Binding-site contacts:
Ligand atom O5 contacts residue ASN1134 of chain 1.A at 2.4 Å (h-bond).
Ligand atom C4 contacts residue ASN1134 of chain 1.A at 4.2 Å.
Ligand atom O7 contacts residue ASN1134 of chain 1.A at 4.3 Å.
Ligand atom C1 contacts residue ASN1134 of chain 1.A at 1.4 Å.
Ligand atom C5 contacts residue ASN1134 of chain 1.A at 3.7 Å.
Ligand atom C8 contacts residue ASN1134 of chain 1.A at 3.4 Å.
Ligand atom N2 contacts residue ASN1134 of chain 1.A at 2.9 Å (h-bond).
Ligand atom C2 contacts residue ASN1134 of chain 1.A at 2.4 Å.
Ligand atom C7 contacts residue ASN1134 of chain 1.A at 3.4 Å.
Ligand atom C3 contacts residue ASN1134 of chain 1.A at 3.8 Å.

Sequence of chain 1.A:
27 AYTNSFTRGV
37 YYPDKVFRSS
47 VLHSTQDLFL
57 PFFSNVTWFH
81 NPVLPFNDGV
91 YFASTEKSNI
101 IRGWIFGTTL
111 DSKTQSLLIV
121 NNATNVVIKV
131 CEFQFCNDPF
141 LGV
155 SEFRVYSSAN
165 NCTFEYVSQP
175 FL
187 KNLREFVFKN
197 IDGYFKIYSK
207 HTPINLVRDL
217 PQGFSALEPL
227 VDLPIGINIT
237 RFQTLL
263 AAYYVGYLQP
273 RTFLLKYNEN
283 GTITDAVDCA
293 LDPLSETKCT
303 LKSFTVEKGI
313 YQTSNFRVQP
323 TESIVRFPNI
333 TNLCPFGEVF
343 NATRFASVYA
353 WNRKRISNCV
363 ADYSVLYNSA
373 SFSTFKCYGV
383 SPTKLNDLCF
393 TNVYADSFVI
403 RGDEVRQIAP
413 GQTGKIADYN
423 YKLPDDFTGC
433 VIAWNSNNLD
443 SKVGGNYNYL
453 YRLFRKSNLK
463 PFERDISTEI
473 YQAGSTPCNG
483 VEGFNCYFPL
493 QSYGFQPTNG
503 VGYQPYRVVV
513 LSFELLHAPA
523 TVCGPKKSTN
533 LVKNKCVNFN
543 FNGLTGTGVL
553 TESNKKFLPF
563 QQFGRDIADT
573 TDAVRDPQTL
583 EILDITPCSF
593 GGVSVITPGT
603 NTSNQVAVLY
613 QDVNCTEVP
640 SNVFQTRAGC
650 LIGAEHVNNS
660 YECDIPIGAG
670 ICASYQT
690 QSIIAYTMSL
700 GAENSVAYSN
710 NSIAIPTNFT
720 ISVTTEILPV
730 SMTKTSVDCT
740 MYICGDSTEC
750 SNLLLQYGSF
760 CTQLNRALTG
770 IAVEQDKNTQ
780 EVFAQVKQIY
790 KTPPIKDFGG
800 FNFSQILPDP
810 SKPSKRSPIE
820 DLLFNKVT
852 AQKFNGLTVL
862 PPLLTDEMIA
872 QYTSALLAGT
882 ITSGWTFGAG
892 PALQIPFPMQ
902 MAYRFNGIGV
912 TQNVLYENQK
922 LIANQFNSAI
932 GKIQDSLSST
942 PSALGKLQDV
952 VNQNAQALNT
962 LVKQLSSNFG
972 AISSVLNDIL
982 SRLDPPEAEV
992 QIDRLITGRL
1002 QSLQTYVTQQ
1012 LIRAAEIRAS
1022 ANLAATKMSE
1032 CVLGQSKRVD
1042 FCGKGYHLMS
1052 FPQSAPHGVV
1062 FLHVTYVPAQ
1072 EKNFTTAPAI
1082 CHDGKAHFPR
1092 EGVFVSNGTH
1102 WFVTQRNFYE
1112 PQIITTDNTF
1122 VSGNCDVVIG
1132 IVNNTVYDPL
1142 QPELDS

The protein below binds the small molecule below.
Small molecule (SMILES): CC(=O)N[C@H]1[C@H](O[C@H]2[C@H](O)[C@@H](NC(C)=O)CO[C@@H]2CO)O[C@H](CO)[C@@H](O)[C@@H]1O